Sequence of chain 1.B:
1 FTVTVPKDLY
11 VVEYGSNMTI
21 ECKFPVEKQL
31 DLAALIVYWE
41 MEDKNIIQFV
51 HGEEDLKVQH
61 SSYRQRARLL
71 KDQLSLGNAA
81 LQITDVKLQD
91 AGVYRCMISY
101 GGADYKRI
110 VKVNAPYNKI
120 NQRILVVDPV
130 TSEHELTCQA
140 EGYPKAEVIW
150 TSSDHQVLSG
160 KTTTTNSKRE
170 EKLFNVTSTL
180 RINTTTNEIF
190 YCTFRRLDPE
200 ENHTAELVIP

Binding-site contacts:
Ligand atom O5 contacts residue ASN17 of chain 1.B at 2.3 Å (h-bond).
Ligand atom O7 contacts residue ASN17 of chain 1.B at 2.8 Å (h-bond).
Ligand atom C6 contacts residue GLN82 of chain 1.B at 4.0 Å.
Ligand atom O4 contacts residue GLN82 of chain 1.B at 4.1 Å.
Ligand atom O4 contacts residue ARG68 of chain 1.B at 2.8 Å (salt-bridge).
Ligand atom C6 contacts residue THR84 of chain 1.B at 3.8 Å.
Ligand atom C2 contacts residue ASN17 of chain 1.B at 2.5 Å.
Ligand atom C6 contacts residue ARG68 of chain 1.B at 4.2 Å.
Ligand atom C3 contacts residue GLN82 of chain 1.B at 4.0 Å.
Ligand atom C3 contacts residue ASN17 of chain 1.B at 3.8 Å.
Ligand atom O5 contacts residue THR84 of chain 1.B at 3.9 Å.
Ligand atom C4 contacts residue ASN17 of chain 1.B at 4.2 Å.
Ligand atom C4 contacts residue ARG68 of chain 1.B at 3.3 Å.
Ligand atom C6 contacts residue THR84 of chain 1.B at 4.2 Å.
Ligand atom O3 contacts residue GLN82 of chain 1.B at 4.3 Å.
Ligand atom C5 contacts residue THR84 of chain 1.B at 4.4 Å.
Ligand atom C1 contacts residue ASN17 of chain 1.B at 1.4 Å.
Ligand atom C5 contacts residue ASN17 of chain 1.B at 3.6 Å.
Ligand atom C8 contacts residue ASN17 of chain 1.B at 4.2 Å.
Ligand atom C5 contacts residue GLN82 of chain 1.B at 3.8 Å.
Ligand atom C3 contacts residue ARG68 of chain 1.B at 4.1 Å.
Ligand atom C4 contacts residue GLN82 of chain 1.B at 3.2 Å.
Ligand atom O3 contacts residue ARG68 of chain 1.B at 3.6 Å.
Ligand atom C7 contacts residue ASN17 of chain 1.B at 3.0 Å.
Ligand atom C5 contacts residue THR84 of chain 1.B at 3.7 Å.
Ligand atom N2 contacts residue ASN17 of chain 1.B at 2.9 Å (h-bond).

This protein binds this small molecule.
Small molecule (SMILES): CC(=O)N[C@H]1[C@H](O[C@H]2[C@H](O)[C@@H](CO[C@@H]3O[C@@H](C)[C@@H](O)[C@@H](O)[C@@H]3O)OC[C@@H]2NC(C)=O)O[C@H](CO)[C@@H](O)[C@@H]1O